A protein and the small-molecule ligand that binds it are described below.
Small molecule (SMILES): CCN(CC)CCNC(=O)c1c(C)[nH]c(/C=C2\C(=O)Nc3ccc(F)cc32)c1C

Sequence of chain 1.A:
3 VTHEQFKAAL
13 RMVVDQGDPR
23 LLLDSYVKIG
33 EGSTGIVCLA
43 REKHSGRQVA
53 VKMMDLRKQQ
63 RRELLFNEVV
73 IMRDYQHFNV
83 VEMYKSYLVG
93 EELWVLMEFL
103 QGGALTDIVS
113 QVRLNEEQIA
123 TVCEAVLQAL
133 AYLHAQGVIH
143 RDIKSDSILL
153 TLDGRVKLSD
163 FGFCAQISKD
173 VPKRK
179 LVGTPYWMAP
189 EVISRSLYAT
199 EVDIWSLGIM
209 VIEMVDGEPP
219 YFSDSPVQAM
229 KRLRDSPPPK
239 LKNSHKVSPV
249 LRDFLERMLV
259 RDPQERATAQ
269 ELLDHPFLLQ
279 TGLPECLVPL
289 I

Binding-site contacts:
Ligand atom F29 contacts residue ASP162 of chain 1.A at 3.6 Å.
Ligand atom N23 contacts residue GLY105 of chain 1.A at 4.0 Å.
Ligand atom N24 contacts residue LEU102 of chain 1.A at 3.6 Å.
Ligand atom F29 contacts residue SER161 of chain 1.A at 3.0 Å.
Ligand atom C15 contacts residue SER161 of chain 1.A at 3.3 Å.
Ligand atom C14 contacts residue LEU102 of chain 1.A at 3.7 Å (hydrophobic).
Ligand atom C21 contacts residue GLU100 of chain 1.A at 4.0 Å.
Ligand atom C16 contacts residue GLU100 of chain 1.A at 3.7 Å.
Ligand atom C4 contacts residue LEU102 of chain 1.A at 3.5 Å (hydrophobic).
Ligand atom C19 contacts residue GLY105 of chain 1.A at 3.8 Å.
Ligand atom C21 contacts residue LEU102 of chain 1.A at 3.5 Å (hydrophobic).
Ligand atom N25 contacts residue ILE31 of chain 1.A at 4.0 Å.
Ligand atom C16 contacts residue LEU151 of chain 1.A at 3.5 Å (hydrophobic).
Ligand atom C14 contacts residue GLY105 of chain 1.A at 3.7 Å.
Ligand atom C5 contacts residue SER161 of chain 1.A at 3.4 Å.
Ligand atom C13 contacts residue ILE31 of chain 1.A at 3.9 Å (hydrophobic).
Ligand atom N23 contacts residue ILE31 of chain 1.A at 3.6 Å.
Ligand atom O27 contacts residue LEU102 of chain 1.A at 2.8 Å (h-bond).
Ligand atom C15 contacts residue LEU151 of chain 1.A at 3.8 Å (hydrophobic).
Ligand atom N23 contacts residue LEU102 of chain 1.A at 3.4 Å (h-bond).
Ligand atom C4 contacts residue PHE101 of chain 1.A at 3.5 Å (hydrophobic).
Ligand atom C14 contacts residue ILE31 of chain 1.A at 3.9 Å (hydrophobic).
Ligand atom N24 contacts residue GLU100 of chain 1.A at 2.9 Å (salt-bridge).
Ligand atom C5 contacts residue MET99 of chain 1.A at 3.3 Å (hydrophobic).
Ligand atom C20 contacts residue LEU151 of chain 1.A at 3.9 Å (hydrophobic).
Ligand atom C21 contacts residue ALA52 of chain 1.A at 3.7 Å (hydrophobic).
Ligand atom C6 contacts residue VAL83 of chain 1.A at 3.9 Å (hydrophobic).
Ligand atom C6 contacts residue MET99 of chain 1.A at 3.7 Å (hydrophobic).
Ligand atom C3 contacts residue ILE31 of chain 1.A at 3.3 Å (hydrophobic).
Ligand atom O27 contacts residue PHE101 of chain 1.A at 3.4 Å.
Ligand atom C6 contacts residue LEU151 of chain 1.A at 3.8 Å (hydrophobic).
Ligand atom C18 contacts residue ILE31 of chain 1.A at 3.7 Å (hydrophobic).
Ligand atom C17 contacts residue LEU151 of chain 1.A at 3.3 Å (hydrophobic).
Ligand atom C16 contacts residue ALA52 of chain 1.A at 3.6 Å (hydrophobic).
Ligand atom N24 contacts residue ALA52 of chain 1.A at 3.3 Å.
Ligand atom C7 contacts residue LEU151 of chain 1.A at 3.5 Å (hydrophobic).
Ligand atom C22 contacts residue ILE31 of chain 1.A at 4.0 Å (hydrophobic).
Ligand atom C4 contacts residue GLN103 of chain 1.A at 3.6 Å.
Ligand atom C6 contacts residue GLU100 of chain 1.A at 3.9 Å.
Ligand atom C5 contacts residue LEU151 of chain 1.A at 3.9 Å (hydrophobic).